The protein below binds the small molecule below.
Small molecule (SMILES): Cc1n[nH]c2ncc(C(=O)N3CCC[C@H]3c3ccc(Cl)cc3)cc12

Sequence of chain 1.A:
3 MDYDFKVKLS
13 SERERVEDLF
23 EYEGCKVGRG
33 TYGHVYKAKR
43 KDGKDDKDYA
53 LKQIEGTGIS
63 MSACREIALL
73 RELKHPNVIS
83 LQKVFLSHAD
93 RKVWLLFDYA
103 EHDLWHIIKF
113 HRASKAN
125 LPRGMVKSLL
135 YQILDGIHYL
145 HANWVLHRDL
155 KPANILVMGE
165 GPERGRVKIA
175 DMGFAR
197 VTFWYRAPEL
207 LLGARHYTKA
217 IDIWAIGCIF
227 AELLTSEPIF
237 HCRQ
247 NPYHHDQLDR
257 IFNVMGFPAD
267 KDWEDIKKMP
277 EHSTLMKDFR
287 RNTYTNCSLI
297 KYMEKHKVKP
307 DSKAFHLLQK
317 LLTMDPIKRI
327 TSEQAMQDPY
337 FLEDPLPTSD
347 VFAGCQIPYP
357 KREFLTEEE

Binding-site contacts:
Ligand atom C7 contacts residue ASP105 of chain 1.A at 3.9 Å.
Ligand atom C11 contacts residue TYR34 of chain 1.A at 3.6 Å (hydrophobic).
Ligand atom C3 contacts residue TYR34 of chain 1.A at 3.3 Å (hydrophobic).
Ligand atom O15 contacts residue LYS54 of chain 1.A at 2.9 Å (salt-bridge).
Ligand atom N22 contacts residue TYR101 of chain 1.A at 3.9 Å.
Ligand atom CL1 contacts residue ARG358 of chain 1.A at 3.8 Å.
Ligand atom C25 contacts residue ALA102 of chain 1.A at 3.6 Å (hydrophobic).
Ligand atom C21 contacts residue PHE99 of chain 1.A at 3.8 Å (hydrophobic).
Ligand atom N22 contacts residue ALA102 of chain 1.A at 3.5 Å (h-bond).
Ligand atom N23 contacts residue ASP100 of chain 1.A at 3.6 Å (salt-bridge).
Ligand atom C7 contacts residue ARG358 of chain 1.A at 3.9 Å.
Ligand atom N22 contacts residue ASP100 of chain 1.A at 2.8 Å (salt-bridge).
Ligand atom N23 contacts residue ALA52 of chain 1.A at 3.4 Å.
Ligand atom C12 contacts residue TYR34 of chain 1.A at 3.9 Å (hydrophobic).
Ligand atom C18 contacts residue LEU160 of chain 1.A at 3.6 Å (hydrophobic).
Ligand atom C24 contacts residue ALA52 of chain 1.A at 3.7 Å (hydrophobic).
Ligand atom C18 contacts residue ALA52 of chain 1.A at 3.8 Å (hydrophobic).
Ligand atom C19 contacts residue ASP100 of chain 1.A at 3.8 Å.
Ligand atom CL1 contacts residue GLY30 of chain 1.A at 3.7 Å.
Ligand atom N20 contacts residue PHE99 of chain 1.A at 3.5 Å.
Ligand atom C11 contacts residue ASP175 of chain 1.A at 3.6 Å.
Ligand atom C25 contacts residue ARG358 of chain 1.A at 3.6 Å.
Ligand atom N20 contacts residue LEU160 of chain 1.A at 3.6 Å.
Ligand atom C10 contacts residue ALA157 of chain 1.A at 3.7 Å (hydrophobic).
Ligand atom C4 contacts residue VAL37 of chain 1.A at 3.8 Å (hydrophobic).
Ligand atom C21 contacts residue LEU160 of chain 1.A at 4.0 Å (hydrophobic).
Ligand atom C19 contacts residue LEU160 of chain 1.A at 3.4 Å (hydrophobic).
Ligand atom C12 contacts residue ASP175 of chain 1.A at 3.9 Å.
Ligand atom C3 contacts residue VAL37 of chain 1.A at 3.9 Å (hydrophobic).
Ligand atom C19 contacts residue ALA52 of chain 1.A at 3.6 Å (hydrophobic).
Ligand atom C6 contacts residue LEU160 of chain 1.A at 3.7 Å (hydrophobic).
Ligand atom C4 contacts residue TYR34 of chain 1.A at 3.7 Å (hydrophobic).
Ligand atom N20 contacts residue ILE81 of chain 1.A at 3.6 Å.
Ligand atom C10 contacts residue ASN158 of chain 1.A at 3.8 Å.
Ligand atom C6 contacts residue ALA157 of chain 1.A at 3.9 Å (hydrophobic).
Ligand atom CL1 contacts residue VAL29 of chain 1.A at 3.4 Å.
Ligand atom N22 contacts residue ALA52 of chain 1.A at 3.3 Å.
Ligand atom N23 contacts residue TYR101 of chain 1.A at 3.7 Å.
Ligand atom N22 contacts residue LEU160 of chain 1.A at 3.7 Å.
Ligand atom N23 contacts residue ALA102 of chain 1.A at 3.0 Å (h-bond).